Binding-site contacts:
Ligand atom OP2 contacts residue SER452 of chain 1.B at 3.2 Å.
Ligand atom O3' contacts residue GLN159 of chain 1.B at 3.5 Å (h-bond).
Ligand atom C2 contacts residue ARG451 of chain 1.B at 3.5 Å.
Ligand atom O4 contacts residue ARG75 of chain 1.B at 3.2 Å (salt-bridge).
Ligand atom OP1 contacts residue TYR162 of chain 1.B at 2.8 Å (h-bond).
Ligand atom C5' contacts residue ALA450 of chain 1.B at 3.5 Å (hydrophobic).
Ligand atom C5 contacts residue SER452 of chain 1.B at 3.5 Å.
Ligand atom O3' contacts residue CYS453 of chain 1.B at 3.3 Å (h-bond).
Ligand atom OP2 contacts residue ARG164 of chain 1.B at 3.0 Å (salt-bridge).
Ligand atom C2' contacts residue ARG451 of chain 1.B at 2.9 Å.
Ligand atom O5' contacts residue ARG445 of chain 1.B at 3.3 Å.
Ligand atom C2' contacts residue ARG445 of chain 1.B at 3.5 Å.
Ligand atom C5' contacts residue LEU83 of chain 1.B at 3.5 Å (hydrophobic).
Ligand atom C4' contacts residue LEU83 of chain 1.B at 3.4 Å (hydrophobic).
Ligand atom O2' contacts residue CYS453 of chain 1.B at 3.4 Å.
Ligand atom C2 contacts residue GLU134 of chain 1.B at 3.5 Å.
Ligand atom O3' contacts residue LEU83 of chain 1.B at 3.2 Å.
Ligand atom OP1 contacts residue ASP447 of chain 1.B at 3.0 Å (salt-bridge).
Ligand atom O4 contacts residue ASP113 of chain 1.B at 3.2 Å.
Ligand atom OP2 contacts residue LEU83 of chain 1.B at 3.2 Å.
Ligand atom O2 contacts residue VAL79 of chain 1.B at 3.4 Å.
Ligand atom O2' contacts residue ARG451 of chain 1.B at 2.7 Å (salt-bridge).
Ligand atom O5' contacts residue CYS453 of chain 1.B at 3.6 Å (h-bond).
Ligand atom C4 contacts residue ASP113 of chain 1.B at 3.5 Å.
Ligand atom N3 contacts residue GLU134 of chain 1.B at 3.0 Å (salt-bridge).
Ligand atom OP2 contacts residue CYS453 of chain 1.B at 2.9 Å (h-bond).
Ligand atom O4 contacts residue ARG451 of chain 1.B at 3.0 Å (salt-bridge).
Ligand atom C1' contacts residue ARG445 of chain 1.B at 3.5 Å.
Ligand atom C6 contacts residue ARG451 of chain 1.B at 3.5 Å.
Ligand atom O2 contacts residue CYS76 of chain 1.B at 3.5 Å (h-bond).
Ligand atom O2' contacts residue ILE52 of chain 1.B at 3.4 Å.
Ligand atom O4 contacts residue HIS54 of chain 1.B at 3.3 Å.
Ligand atom O2' contacts residue ARG445 of chain 1.B at 2.7 Å (salt-bridge).
Ligand atom N1 contacts residue ARG451 of chain 1.B at 3.3 Å (salt-bridge).
Ligand atom P contacts residue LEU83 of chain 1.B at 3.5 Å.
Ligand atom O2 contacts residue GLN159 of chain 1.B at 3.2 Å (h-bond).
Ligand atom O5' contacts residue TYR446 of chain 1.B at 3.1 Å (h-bond).
Ligand atom OP1 contacts residue PO41 of chain 1.CA at 3.5 Å (h-bond).
Ligand atom O2' contacts residue GLN159 of chain 1.B at 3.1 Å (h-bond).
Ligand atom O2 contacts residue GLU134 of chain 1.B at 3.2 Å (salt-bridge).

This small molecule binds to this protein.
Small molecule (SMILES): Nc1ncnc2c1ncn2[C@@H]1O[C@H](CO[P](=O)(O)O[C@H]2[C@@H](O)[C@H](n3ccc(=O)[nH]c3=O)O[C@@H]2CO[P](=O)(O)O[C@H]2[C@@H](O)[C@H](n3ccc(=O)[nH]c3=O)O[C@@H]2COP(=O)=O)[C@@H](OP(=O)(O)O)[C@H]1O

Sequence of chain 1.B:
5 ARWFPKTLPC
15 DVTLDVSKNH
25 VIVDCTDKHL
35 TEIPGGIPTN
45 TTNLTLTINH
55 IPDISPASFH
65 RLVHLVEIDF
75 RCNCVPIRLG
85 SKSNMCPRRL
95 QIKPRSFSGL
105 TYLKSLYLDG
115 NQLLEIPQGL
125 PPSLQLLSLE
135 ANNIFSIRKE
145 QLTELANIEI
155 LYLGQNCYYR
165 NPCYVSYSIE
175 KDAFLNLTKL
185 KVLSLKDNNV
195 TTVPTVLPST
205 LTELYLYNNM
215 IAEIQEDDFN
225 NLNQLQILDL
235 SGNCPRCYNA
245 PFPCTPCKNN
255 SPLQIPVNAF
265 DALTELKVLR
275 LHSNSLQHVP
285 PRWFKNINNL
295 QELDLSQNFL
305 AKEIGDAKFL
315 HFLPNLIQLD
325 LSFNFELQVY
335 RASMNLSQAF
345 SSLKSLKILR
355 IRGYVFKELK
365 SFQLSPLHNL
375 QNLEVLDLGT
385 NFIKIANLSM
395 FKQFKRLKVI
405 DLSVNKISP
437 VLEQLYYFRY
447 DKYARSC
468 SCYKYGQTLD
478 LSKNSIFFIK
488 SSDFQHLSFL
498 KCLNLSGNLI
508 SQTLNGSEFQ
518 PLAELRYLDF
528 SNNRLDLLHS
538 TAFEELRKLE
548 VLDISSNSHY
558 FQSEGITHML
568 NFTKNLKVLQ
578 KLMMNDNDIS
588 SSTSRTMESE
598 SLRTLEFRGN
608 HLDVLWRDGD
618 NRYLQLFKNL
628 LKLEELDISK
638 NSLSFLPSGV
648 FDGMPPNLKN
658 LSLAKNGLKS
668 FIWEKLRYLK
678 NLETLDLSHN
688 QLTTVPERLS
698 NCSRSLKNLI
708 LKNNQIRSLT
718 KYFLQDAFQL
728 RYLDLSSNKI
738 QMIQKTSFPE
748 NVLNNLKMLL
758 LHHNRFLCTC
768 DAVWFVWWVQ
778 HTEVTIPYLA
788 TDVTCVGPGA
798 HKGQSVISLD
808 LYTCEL